Sequence of chain 1.C:
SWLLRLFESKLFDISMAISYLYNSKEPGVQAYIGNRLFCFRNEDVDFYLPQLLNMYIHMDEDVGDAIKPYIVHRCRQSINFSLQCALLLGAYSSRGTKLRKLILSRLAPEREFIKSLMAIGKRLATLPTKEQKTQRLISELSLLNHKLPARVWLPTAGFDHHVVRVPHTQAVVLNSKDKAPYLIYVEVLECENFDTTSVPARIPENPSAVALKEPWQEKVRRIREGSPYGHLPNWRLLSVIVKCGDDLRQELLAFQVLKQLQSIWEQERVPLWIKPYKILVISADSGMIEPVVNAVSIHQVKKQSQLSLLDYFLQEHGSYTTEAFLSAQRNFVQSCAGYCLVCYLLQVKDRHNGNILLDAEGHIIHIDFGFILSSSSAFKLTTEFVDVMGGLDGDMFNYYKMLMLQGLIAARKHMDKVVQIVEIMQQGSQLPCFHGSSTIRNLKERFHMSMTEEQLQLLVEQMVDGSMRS

Binding-site contacts:
Ligand atom N2 contacts residue LEU159 of chain 1.D at 3.5 Å.
Ligand atom O3B contacts residue GLY24 of chain 1.D at 3.1 Å (h-bond).
Ligand atom O1A contacts residue ASN29 of chain 1.D at 2.4 Å (h-bond).
Ligand atom O3G contacts residue SER28 of chain 1.D at 3.4 Å (h-bond).
Ligand atom O2' contacts residue LEU41 of chain 1.D at 2.9 Å.
Ligand atom O2' contacts residue ASN40 of chain 1.D at 2.4 Å (h-bond).
Ligand atom PG contacts residue MG1 of chain 1.PA at 3.4 Å.
Ligand atom O6 contacts residue SER157 of chain 1.D at 3.4 Å.
Ligand atom N1 contacts residue ASP130 of chain 1.D at 2.8 Å (salt-bridge).
Ligand atom O2B contacts residue SER28 of chain 1.D at 2.7 Å (h-bond).
Ligand atom O1A contacts residue SER28 of chain 1.D at 3.6 Å.
Ligand atom C5 contacts residue LYS128 of chain 1.D at 3.6 Å.
Ligand atom O6 contacts residue ASN127 of chain 1.D at 3.2 Å (h-bond).
Ligand atom O6 contacts residue LYS128 of chain 1.D at 3.3 Å.
Ligand atom C5' contacts residue GLY24 of chain 1.D at 3.4 Å.
Ligand atom O1B contacts residue GLY26 of chain 1.D at 3.1 Å (h-bond).
Ligand atom O1B contacts residue LYS27 of chain 1.D at 3.0 Å (salt-bridge).
Ligand atom C2 contacts residue ASP130 of chain 1.D at 3.6 Å.
Ligand atom O3G contacts residue THR46 of chain 1.D at 2.3 Å (h-bond).
Ligand atom O3' contacts residue LEU41 of chain 1.D at 2.2 Å (h-bond).
Ligand atom N2 contacts residue ASP130 of chain 1.D at 3.0 Å (salt-bridge).
Ligand atom O2G contacts residue LYS27 of chain 1.D at 3.6 Å (salt-bridge).
Ligand atom N2 contacts residue LEU131 of chain 1.D at 3.6 Å.
Ligand atom O3' contacts residue GLY37 of chain 1.C at 3.5 Å.
Ligand atom C3' contacts residue LEU41 of chain 1.D at 3.2 Å (hydrophobic).
Ligand atom C8 contacts residue GLY26 of chain 1.D at 3.5 Å.
Ligand atom O2B contacts residue MG1 of chain 1.PA at 2.3 Å.
Ligand atom C6 contacts residue LYS128 of chain 1.D at 3.4 Å.
Ligand atom O3G contacts residue MG1 of chain 1.PA at 1.9 Å.
Ligand atom PB contacts residue LYS27 of chain 1.D at 3.4 Å.
Ligand atom O2G contacts residue GLY72 of chain 1.D at 3.1 Å (h-bond).
Ligand atom N7 contacts residue ASN127 of chain 1.D at 3.2 Å (h-bond).
Ligand atom O3A contacts residue LYS27 of chain 1.D at 3.3 Å (salt-bridge).
Ligand atom O1B contacts residue VAL25 of chain 1.D at 3.4 Å (h-bond).
Ligand atom O6 contacts residue LEU159 of chain 1.D at 3.5 Å (h-bond).
Ligand atom O2' contacts residue PHE39 of chain 1.D at 3.4 Å.
Ligand atom O1B contacts residue GLY24 of chain 1.D at 3.5 Å (h-bond).
Ligand atom O3A contacts residue GLY26 of chain 1.D at 2.9 Å (h-bond).
Ligand atom C2' contacts residue ASN40 of chain 1.D at 3.3 Å.
Ligand atom O6 contacts residue ALA158 of chain 1.D at 2.9 Å (h-bond).

Sequence of chain 1.D:
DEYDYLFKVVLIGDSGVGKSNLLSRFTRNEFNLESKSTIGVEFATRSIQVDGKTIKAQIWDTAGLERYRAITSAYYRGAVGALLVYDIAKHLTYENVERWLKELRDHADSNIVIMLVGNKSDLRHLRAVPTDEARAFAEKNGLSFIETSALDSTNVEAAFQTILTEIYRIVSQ

This protein binds this small molecule.
Small molecule (SMILES): Nc1nc2c(ncn2[C@@H]2O[C@H](CO[P](=O)(O)O[P](=O)(O)OP(O)(O)=S)[C@@H](O)[C@H]2O)c(=O)[nH]1